This small molecule binds to this protein.
Small molecule (SMILES): CC[C@H](C)[C@H](NC(=O)[C@H](CO)NC(=O)[C@H](CCCN=C(N)N)NC(=O)[C@@H](NC(=O)[C@@H]1CCCN1C(=O)[C@@H]1CCCN1C(=O)[C@H](C)N)C(C)C)C(=O)N[C@H](C=O)Cc1ccc(O)cc1

Sequence of chain 5.X:
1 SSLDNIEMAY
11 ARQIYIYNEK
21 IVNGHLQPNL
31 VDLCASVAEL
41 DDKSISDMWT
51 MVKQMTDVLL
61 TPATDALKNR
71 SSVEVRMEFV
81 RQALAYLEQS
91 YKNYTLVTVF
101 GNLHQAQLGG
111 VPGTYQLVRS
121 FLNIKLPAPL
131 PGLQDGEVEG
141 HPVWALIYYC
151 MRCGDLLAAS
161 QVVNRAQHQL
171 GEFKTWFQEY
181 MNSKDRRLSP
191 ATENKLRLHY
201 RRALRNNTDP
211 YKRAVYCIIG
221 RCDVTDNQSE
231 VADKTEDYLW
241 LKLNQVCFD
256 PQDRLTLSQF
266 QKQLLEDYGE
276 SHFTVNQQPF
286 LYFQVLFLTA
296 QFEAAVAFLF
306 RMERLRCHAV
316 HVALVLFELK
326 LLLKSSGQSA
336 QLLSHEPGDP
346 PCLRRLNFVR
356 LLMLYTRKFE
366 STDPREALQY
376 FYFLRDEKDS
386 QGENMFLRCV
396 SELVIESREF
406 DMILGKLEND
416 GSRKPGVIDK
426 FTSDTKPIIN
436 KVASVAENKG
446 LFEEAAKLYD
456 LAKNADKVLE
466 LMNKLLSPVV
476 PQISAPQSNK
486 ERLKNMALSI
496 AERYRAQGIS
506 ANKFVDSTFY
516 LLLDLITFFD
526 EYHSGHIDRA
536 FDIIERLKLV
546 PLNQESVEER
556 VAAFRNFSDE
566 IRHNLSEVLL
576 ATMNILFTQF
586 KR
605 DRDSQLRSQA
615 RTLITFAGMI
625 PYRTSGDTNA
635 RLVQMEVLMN

Binding-site contacts:
Ligand atom N contacts residue THR235 of chain 5.X at 3.9 Å.
Ligand atom CB contacts residue LEU286 of chain 5.X at 3.9 Å (hydrophobic).
Ligand atom CG contacts residue LYS234 of chain 5.X at 3.3 Å.
Ligand atom CG2 contacts residue GLU236 of chain 5.X at 3.3 Å.
Ligand atom O contacts residue LYS234 of chain 5.X at 3.6 Å.
Ligand atom N contacts residue ASN227 of chain 5.X at 3.0 Å (h-bond).
Ligand atom C contacts residue THR235 of chain 5.X at 3.6 Å.
Ligand atom CB contacts residue TYR238 of chain 5.X at 3.6 Å (hydrophobic).
Ligand atom N contacts residue TYR273 of chain 5.X at 3.9 Å.
Ligand atom C contacts residue TYR94 of chain 5.X at 4.0 Å (hydrophobic).
Ligand atom O contacts residue THR235 of chain 5.X at 3.1 Å (h-bond).
Ligand atom CD contacts residue TYR273 of chain 5.X at 3.3 Å (hydrophobic).
Ligand atom C contacts residue THR235 of chain 5.X at 3.6 Å.
Ligand atom CG2 contacts residue ASN281 of chain 5.X at 3.6 Å.
Ligand atom O contacts residue HIS277 of chain 5.X at 3.4 Å.
Ligand atom CD1 contacts residue TYR91 of chain 5.X at 3.9 Å (hydrophobic).
Ligand atom C contacts residue ASN227 of chain 5.X at 3.5 Å.
Ligand atom C contacts residue LEU286 of chain 5.X at 3.8 Å (hydrophobic).
Ligand atom CB contacts residue ASP233 of chain 5.X at 3.0 Å.
Ligand atom CG2 contacts residue LEU286 of chain 5.X at 3.7 Å (hydrophobic).
Ligand atom CA contacts residue THR235 of chain 5.X at 3.6 Å.
Ligand atom O contacts residue THR235 of chain 5.X at 3.0 Å (h-bond).
Ligand atom CG2 contacts residue HIS277 of chain 5.X at 3.3 Å.
Ligand atom O contacts residue ASN227 of chain 5.X at 3.6 Å.
Ligand atom CA contacts residue ASN227 of chain 5.X at 3.7 Å.
Ligand atom C contacts residue ASN281 of chain 5.X at 3.8 Å.
Ligand atom CG1 contacts residue TYR94 of chain 5.X at 3.8 Å (hydrophobic).
Ligand atom O contacts residue LEU286 of chain 5.X at 3.2 Å.
Ligand atom O contacts residue TYR94 of chain 5.X at 2.9 Å.
Ligand atom CD1 contacts residue TYR94 of chain 5.X at 3.5 Å (hydrophobic).
Ligand atom CG1 contacts residue VAL280 of chain 5.X at 4.0 Å (hydrophobic).
Ligand atom CG2 contacts residue PHE278 of chain 5.X at 3.7 Å (hydrophobic).
Ligand atom CG contacts residue ASP233 of chain 5.X at 3.0 Å.
Ligand atom CD contacts residue HIS277 of chain 5.X at 3.9 Å.
Ligand atom CG contacts residue TYR273 of chain 5.X at 3.6 Å (hydrophobic).
Ligand atom CG contacts residue HIS277 of chain 5.X at 3.8 Å.
Ligand atom C contacts residue THR235 of chain 5.X at 3.6 Å.
Ligand atom O contacts residue ASN281 of chain 5.X at 2.6 Å (h-bond).
Ligand atom CB contacts residue HIS277 of chain 5.X at 3.7 Å.
Ligand atom N contacts residue THR235 of chain 5.X at 3.5 Å (h-bond).